A protein and the small-molecule ligand that binds it are described below.
Small molecule (SMILES): CC(=O)N[C@H]1[C@H]([C@H](O)[C@H](O)CO)O[C@@](O[C@H]2[C@@H](O)[C@@H](CO)O[C@@H](O[C@H]3[C@H](O)[C@@H](O)[C@H](O)O[C@@H]3CO)[C@@H]2O)(C(=O)O)C[C@@H]1O

Sequence of chain 1.E:
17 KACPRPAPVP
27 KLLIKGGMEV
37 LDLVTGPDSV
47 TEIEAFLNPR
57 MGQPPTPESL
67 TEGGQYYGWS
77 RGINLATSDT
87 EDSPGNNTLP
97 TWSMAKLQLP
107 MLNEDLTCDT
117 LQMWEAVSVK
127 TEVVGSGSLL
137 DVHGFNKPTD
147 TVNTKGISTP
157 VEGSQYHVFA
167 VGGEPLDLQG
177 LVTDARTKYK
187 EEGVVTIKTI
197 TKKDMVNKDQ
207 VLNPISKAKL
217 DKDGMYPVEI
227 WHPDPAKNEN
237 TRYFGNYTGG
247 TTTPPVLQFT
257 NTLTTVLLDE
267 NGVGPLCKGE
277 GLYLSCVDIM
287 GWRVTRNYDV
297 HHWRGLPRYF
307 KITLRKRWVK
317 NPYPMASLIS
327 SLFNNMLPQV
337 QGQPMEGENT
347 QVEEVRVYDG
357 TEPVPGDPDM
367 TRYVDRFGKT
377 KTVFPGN

Sequence of chain 1.A:
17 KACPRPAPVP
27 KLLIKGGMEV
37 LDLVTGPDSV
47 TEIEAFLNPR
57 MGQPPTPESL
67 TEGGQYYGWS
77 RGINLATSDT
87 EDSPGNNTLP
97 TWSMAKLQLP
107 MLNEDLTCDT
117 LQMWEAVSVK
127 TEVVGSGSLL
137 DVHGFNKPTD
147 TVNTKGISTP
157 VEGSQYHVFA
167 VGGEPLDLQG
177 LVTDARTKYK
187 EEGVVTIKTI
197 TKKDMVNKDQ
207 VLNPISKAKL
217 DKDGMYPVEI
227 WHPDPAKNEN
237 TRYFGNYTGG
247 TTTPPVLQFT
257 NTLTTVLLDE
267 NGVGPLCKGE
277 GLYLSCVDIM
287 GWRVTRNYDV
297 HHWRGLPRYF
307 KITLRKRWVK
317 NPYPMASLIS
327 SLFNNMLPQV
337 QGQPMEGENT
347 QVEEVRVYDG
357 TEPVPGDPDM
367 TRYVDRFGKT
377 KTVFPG

Binding-site contacts:
Ligand atom C6 contacts residue TYR72 of chain 1.E at 3.5 Å (hydrophobic).
Ligand atom C6 contacts residue ASN93 of chain 1.E at 3.5 Å.
Ligand atom O10 contacts residue THR291 of chain 1.E at 4.0 Å.
Ligand atom C7 contacts residue TYR72 of chain 1.E at 4.2 Å (hydrophobic).
Ligand atom O1A contacts residue ARG77 of chain 1.E at 3.1 Å (salt-bridge).
Ligand atom O4 contacts residue ILE79 of chain 1.E at 3.4 Å (h-bond).
Ligand atom O4 contacts residue VAL296 of chain 1.E at 4.2 Å.
Ligand atom O6 contacts residue ASN93 of chain 1.E at 2.8 Å (h-bond).
Ligand atom C4 contacts residue HIS298 of chain 1.E at 3.7 Å.
Ligand atom C4 contacts residue GLY78 of chain 1.E at 3.4 Å.
Ligand atom O6 contacts residue GLY78 of chain 1.E at 3.8 Å.
Ligand atom C3 contacts residue HIS298 of chain 1.E at 3.6 Å.
Ligand atom O10 contacts residue ASN293 of chain 1.E at 3.8 Å.
Ligand atom O4 contacts residue THR291 of chain 1.E at 3.4 Å.
Ligand atom C3 contacts residue GLY78 of chain 1.E at 4.2 Å.
Ligand atom C5 contacts residue ASN93 of chain 1.E at 4.3 Å.
Ligand atom O1A contacts residue GLY78 of chain 1.E at 3.6 Å (h-bond).
Ligand atom C8 contacts residue TYR72 of chain 1.E at 4.2 Å (hydrophobic).
Ligand atom C3 contacts residue VAL296 of chain 1.E at 3.5 Å (hydrophobic).
Ligand atom N5 contacts residue TYR72 of chain 1.E at 3.2 Å (h-bond).
Ligand atom O4 contacts residue HIS298 of chain 1.E at 3.1 Å (h-bond).
Ligand atom O4 contacts residue TYR72 of chain 1.E at 3.9 Å.
Ligand atom C2 contacts residue GLY78 of chain 1.E at 4.2 Å.
Ligand atom C4 contacts residue TYR72 of chain 1.E at 3.2 Å (hydrophobic).
Ligand atom O8 contacts residue TYR72 of chain 1.E at 3.2 Å (h-bond).
Ligand atom C1 contacts residue TYR72 of chain 1.E at 3.7 Å (hydrophobic).
Ligand atom O6 contacts residue ARG77 of chain 1.E at 4.0 Å.
Ligand atom O6 contacts residue THR94 of chain 1.E at 3.7 Å.
Ligand atom C10 contacts residue TYR72 of chain 1.E at 4.2 Å (hydrophobic).
Ligand atom C5 contacts residue TYR72 of chain 1.E at 3.5 Å (hydrophobic).
Ligand atom O1B contacts residue TYR72 of chain 1.E at 3.7 Å.
Ligand atom O3 contacts residue VAL296 of chain 1.E at 4.2 Å.
Ligand atom O1A contacts residue TYR72 of chain 1.E at 3.4 Å.
Ligand atom O3 contacts residue GLY78 of chain 1.E at 3.6 Å.
Ligand atom O4 contacts residue GLY78 of chain 1.E at 3.1 Å.
Ligand atom C3 contacts residue GLY78 of chain 1.E at 4.1 Å.
Ligand atom C11 contacts residue ASP85 of chain 1.A at 3.8 Å.
Ligand atom O1B contacts residue ARG77 of chain 1.E at 2.8 Å (salt-bridge).
Ligand atom C1 contacts residue ARG77 of chain 1.E at 3.4 Å.
Ligand atom C4 contacts residue ARG77 of chain 1.E at 4.2 Å.